Binding-site contacts:
Ligand atom C11 contacts residue ALA284 of chain 1.B at 3.2 Å (hydrophobic).
Ligand atom S10 contacts residue HEM1 of chain 1.E at 3.1 Å (h-bond).
Ligand atom C13 contacts residue HEM1 of chain 1.E at 2.9 Å.
Ligand atom C8 contacts residue PHE183 of chain 1.B at 3.4 Å (hydrophobic).
Ligand atom N12 contacts residue HEM1 of chain 1.E at 2.1 Å.
Ligand atom C13 contacts residue ALA284 of chain 1.B at 3.8 Å (hydrophobic).
Ligand atom C11 contacts residue PHE183 of chain 1.B at 3.4 Å (hydrophobic).
Ligand atom C22 contacts residue HEM1 of chain 1.E at 3.5 Å.
Ligand atom C9 contacts residue SER187 of chain 1.B at 3.1 Å.
Ligand atom N15 contacts residue ALA284 of chain 1.B at 3.2 Å.
Ligand atom C1 contacts residue VAL145 of chain 1.B at 3.6 Å (hydrophobic).
Ligand atom C19 contacts residue GLY282 of chain 1.B at 3.3 Å.
Ligand atom C1 contacts residue CYS149 of chain 1.B at 3.6 Å (hydrophobic).
Ligand atom C11 contacts residue HEM1 of chain 1.E at 3.1 Å.
Ligand atom C4 contacts residue PHE183 of chain 1.B at 3.8 Å (hydrophobic).
Ligand atom C6 contacts residue SER283 of chain 1.B at 3.7 Å.
Ligand atom C14 contacts residue PHE183 of chain 1.B at 3.3 Å (hydrophobic).
Ligand atom N18 contacts residue GLY282 of chain 1.B at 3.7 Å.
Ligand atom C4 contacts residue VAL150 of chain 1.B at 3.7 Å (hydrophobic).
Ligand atom S10 contacts residue SER187 of chain 1.B at 2.7 Å (h-bond).
Ligand atom C7 contacts residue GLY282 of chain 1.B at 3.6 Å.
Ligand atom C6 contacts residue ALA284 of chain 1.B at 3.4 Å (hydrophobic).
Ligand atom C6 contacts residue TYR146 of chain 1.B at 3.8 Å (hydrophobic).
Ligand atom O17 contacts residue LEU254 of chain 1.B at 3.7 Å.
Ligand atom C1 contacts residue TYR146 of chain 1.B at 3.6 Å (hydrophobic).
Ligand atom S10 contacts residue ALA284 of chain 1.B at 3.8 Å.
Ligand atom C9 contacts residue TYR146 of chain 1.B at 3.6 Å (hydrophobic).
Ligand atom N18 contacts residue HEM1 of chain 1.E at 3.2 Å (h-bond).
Ligand atom CL1 contacts residue LEU250 of chain 1.B at 3.6 Å.
Ligand atom C8 contacts residue ALA284 of chain 1.B at 3.6 Å (hydrophobic).
Ligand atom C7 contacts residue SER283 of chain 1.B at 3.6 Å.
Ligand atom CL1 contacts residue ARG251 of chain 1.B at 3.4 Å.
Ligand atom C3 contacts residue CYS149 of chain 1.B at 3.5 Å (hydrophobic).
Ligand atom C24 contacts residue PHE183 of chain 1.B at 3.7 Å (hydrophobic).
Ligand atom C23 contacts residue HEM1 of chain 1.E at 3.6 Å.
Ligand atom N15 contacts residue PHE183 of chain 1.B at 3.1 Å.
Ligand atom C14 contacts residue ALA284 of chain 1.B at 3.6 Å (hydrophobic).
Ligand atom C1 contacts residue GLY282 of chain 1.B at 3.6 Å.
Ligand atom C13 contacts residue PHE183 of chain 1.B at 3.8 Å (hydrophobic).
Ligand atom N12 contacts residue ALA284 of chain 1.B at 3.5 Å.

Sequence of chain 1.B:
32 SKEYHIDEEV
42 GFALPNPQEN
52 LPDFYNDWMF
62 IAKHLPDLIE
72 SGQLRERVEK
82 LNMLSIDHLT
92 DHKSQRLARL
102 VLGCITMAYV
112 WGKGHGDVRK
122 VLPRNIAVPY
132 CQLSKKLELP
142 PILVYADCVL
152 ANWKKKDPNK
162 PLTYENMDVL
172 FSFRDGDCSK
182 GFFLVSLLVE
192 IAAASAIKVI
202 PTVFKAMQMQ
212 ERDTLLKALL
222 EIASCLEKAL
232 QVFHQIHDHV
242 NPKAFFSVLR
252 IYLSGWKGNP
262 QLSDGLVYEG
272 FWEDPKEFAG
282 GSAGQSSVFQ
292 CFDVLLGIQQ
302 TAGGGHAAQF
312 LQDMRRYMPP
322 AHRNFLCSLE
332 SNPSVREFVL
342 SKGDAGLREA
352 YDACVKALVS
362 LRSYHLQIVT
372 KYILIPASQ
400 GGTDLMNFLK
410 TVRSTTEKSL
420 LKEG

This small molecule binds to this protein.
Small molecule (SMILES): Cc1ccc(-c2csc3ncc(C(=O)NCCc4cccc(Cl)c4)n23)cc1